Binding-site contacts:
Ligand atom C6 contacts residue SER284 of chain 35.B at 3.4 Å.
Ligand atom O6 contacts residue SER284 of chain 35.B at 2.4 Å (h-bond).
Ligand atom O5 contacts residue SER284 of chain 35.B at 4.2 Å.
Ligand atom C8 contacts residue GLU305 of chain 48.A at 4.5 Å.
Ligand atom N2 contacts residue GLU305 of chain 48.A at 4.4 Å.
Ligand atom C5 contacts residue SER284 of chain 35.B at 4.5 Å.
Ligand atom C7 contacts residue GLU305 of chain 48.A at 3.6 Å.
Ligand atom C6 contacts residue ASN318 of chain 35.B at 3.2 Å.
Ligand atom O7 contacts residue GLU305 of chain 48.A at 2.4 Å (salt-bridge).
Ligand atom O6 contacts residue ASN318 of chain 35.B at 2.9 Å (h-bond).

Sequence of chain 35.B:
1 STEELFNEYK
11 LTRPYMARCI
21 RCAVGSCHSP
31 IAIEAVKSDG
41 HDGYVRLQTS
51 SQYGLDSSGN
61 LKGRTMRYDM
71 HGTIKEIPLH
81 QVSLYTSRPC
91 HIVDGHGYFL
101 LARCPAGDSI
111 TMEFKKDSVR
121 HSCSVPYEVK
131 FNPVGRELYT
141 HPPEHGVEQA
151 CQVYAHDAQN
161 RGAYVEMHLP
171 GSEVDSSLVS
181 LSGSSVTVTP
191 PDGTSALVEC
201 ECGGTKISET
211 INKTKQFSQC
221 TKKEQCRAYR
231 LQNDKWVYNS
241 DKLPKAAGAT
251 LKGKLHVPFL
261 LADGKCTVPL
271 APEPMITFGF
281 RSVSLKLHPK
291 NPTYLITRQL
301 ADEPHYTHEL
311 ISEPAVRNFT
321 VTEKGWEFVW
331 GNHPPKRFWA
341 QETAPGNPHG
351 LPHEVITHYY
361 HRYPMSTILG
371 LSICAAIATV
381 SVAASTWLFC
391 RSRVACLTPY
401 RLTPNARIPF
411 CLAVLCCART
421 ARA

This protein binds this small molecule.
Small molecule (SMILES): CC(=O)N[C@@H]1[C@@H](O)[C@H](O)[C@@H](CO)O[C@H]1O

Sequence of chain 48.A:
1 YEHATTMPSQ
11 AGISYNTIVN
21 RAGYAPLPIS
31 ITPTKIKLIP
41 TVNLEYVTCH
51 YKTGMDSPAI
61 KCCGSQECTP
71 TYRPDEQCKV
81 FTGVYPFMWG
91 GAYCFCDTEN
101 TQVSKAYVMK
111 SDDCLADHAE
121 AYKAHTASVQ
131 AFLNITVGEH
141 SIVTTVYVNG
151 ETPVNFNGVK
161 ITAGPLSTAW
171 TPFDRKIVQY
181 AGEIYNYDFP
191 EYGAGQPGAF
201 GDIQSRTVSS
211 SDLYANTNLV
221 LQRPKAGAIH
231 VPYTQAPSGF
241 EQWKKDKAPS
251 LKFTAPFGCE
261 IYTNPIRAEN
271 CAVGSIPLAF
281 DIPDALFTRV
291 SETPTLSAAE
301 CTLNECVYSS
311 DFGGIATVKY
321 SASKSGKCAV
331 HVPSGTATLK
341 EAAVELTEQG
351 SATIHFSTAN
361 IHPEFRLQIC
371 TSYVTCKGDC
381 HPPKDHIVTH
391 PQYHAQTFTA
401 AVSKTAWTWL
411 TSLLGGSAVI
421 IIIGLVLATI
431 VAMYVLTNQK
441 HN